Sequence of chain 1.A:
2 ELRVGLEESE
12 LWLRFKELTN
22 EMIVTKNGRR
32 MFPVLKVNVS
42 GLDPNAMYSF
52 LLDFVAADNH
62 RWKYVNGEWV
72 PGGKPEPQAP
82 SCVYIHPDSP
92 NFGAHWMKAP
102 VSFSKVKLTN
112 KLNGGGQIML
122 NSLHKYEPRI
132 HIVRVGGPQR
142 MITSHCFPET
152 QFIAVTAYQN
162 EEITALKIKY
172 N

A protein and the small-molecule ligand that binds it are described below.
Small molecule (SMILES): Cc1nc(CC(=O)N2CCOCC2)cs1

Binding-site contacts:
Ligand atom C10 contacts residue SER82 of chain 1.A at 4.2 Å.
Ligand atom C7 contacts residue ILE86 of chain 1.A at 3.7 Å (hydrophobic).
Ligand atom N2 contacts residue VAL84 of chain 1.A at 3.0 Å.
Ligand atom N1 contacts residue CYS83 of chain 1.A at 3.8 Å.
Ligand atom C6 contacts residue VAL84 of chain 1.A at 3.5 Å (hydrophobic).
Ligand atom O1 contacts residue VAL84 of chain 1.A at 3.1 Å (h-bond).
Ligand atom O1 contacts residue CD1 of chain 1.F at 2.4 Å.
Ligand atom C4 contacts residue CD1 of chain 1.F at 3.5 Å.
Ligand atom C3 contacts residue CD1 of chain 1.F at 3.4 Å.
Ligand atom S1 contacts residue SER82 of chain 1.A at 3.5 Å (h-bond).
Ligand atom C1 contacts residue CYS83 of chain 1.A at 3.4 Å (hydrophobic).
Ligand atom C7 contacts residue VAL84 of chain 1.A at 3.4 Å (hydrophobic).
Ligand atom C9 contacts residue VAL84 of chain 1.A at 3.7 Å (hydrophobic).
Ligand atom N2 contacts residue CD1 of chain 1.F at 4.2 Å.
Ligand atom C1 contacts residue CD1 of chain 1.F at 3.5 Å.
Ligand atom C8 contacts residue ILE86 of chain 1.A at 4.4 Å (hydrophobic).
Ligand atom N1 contacts residue CD1 of chain 1.F at 2.5 Å.
Ligand atom C8 contacts residue VAL84 of chain 1.A at 4.1 Å (hydrophobic).
Ligand atom C2 contacts residue CYS83 of chain 1.A at 3.9 Å (hydrophobic).
Ligand atom C2 contacts residue CD1 of chain 1.F at 3.3 Å.
Ligand atom O2 contacts residue VAL84 of chain 1.A at 3.4 Å.
Ligand atom C4 contacts residue VAL84 of chain 1.A at 3.9 Å (hydrophobic).
Ligand atom C5 contacts residue VAL84 of chain 1.A at 3.1 Å (hydrophobic).
Ligand atom C1 contacts residue SER82 of chain 1.A at 4.0 Å.
Ligand atom O2 contacts residue ILE86 of chain 1.A at 3.4 Å.
Ligand atom O1 contacts residue CYS83 of chain 1.A at 3.4 Å.
Ligand atom C1 contacts residue PRO81 of chain 1.A at 3.7 Å (hydrophobic).
Ligand atom C3 contacts residue VAL84 of chain 1.A at 4.5 Å (hydrophobic).
Ligand atom C5 contacts residue CD1 of chain 1.F at 3.1 Å.
Ligand atom C2 contacts residue SER82 of chain 1.A at 3.9 Å.
Ligand atom S1 contacts residue PRO81 of chain 1.A at 4.1 Å.